Sequence of chain 1.MA:
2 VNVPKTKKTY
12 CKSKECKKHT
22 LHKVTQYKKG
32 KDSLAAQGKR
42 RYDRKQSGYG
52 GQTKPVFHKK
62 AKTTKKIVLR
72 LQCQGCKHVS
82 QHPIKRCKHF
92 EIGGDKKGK

The small molecule below binds the protein below.
Small molecule (SMILES): Nc1ccn([C@@H]2O[C@H](COP(=O)=O)[C@@H](O[P](=O)(O)OC[C@H]3O[C@@H](n4cnc5c4NC=NC5N)[C@H](O)[C@@H]3O)[C@H]2O)c(=O)n1

Binding-site contacts:
Ligand atom N1 contacts residue TYR43 of chain 1.MA at 3.7 Å.
Ligand atom O4' contacts residue GLN53 of chain 1.MA at 3.7 Å.
Ligand atom C2 contacts residue LYS55 of chain 1.MA at 4.2 Å.
Ligand atom O2 contacts residue LYS55 of chain 1.MA at 3.1 Å (salt-bridge).
Ligand atom C2' contacts residue PRO56 of chain 1.MA at 3.4 Å (hydrophobic).
Ligand atom N4 contacts residue TYR43 of chain 1.MA at 4.1 Å.
Ligand atom C5' contacts residue VAL57 of chain 1.MA at 4.2 Å (hydrophobic).
Ligand atom N4 contacts residue GLY39 of chain 1.MA at 3.7 Å.
Ligand atom N3 contacts residue GLY39 of chain 1.MA at 4.4 Å.
Ligand atom C1' contacts residue TYR43 of chain 1.MA at 3.8 Å (hydrophobic).
Ligand atom N3 contacts residue TYR43 of chain 1.MA at 3.8 Å.
Ligand atom C2 contacts residue TYR43 of chain 1.MA at 3.6 Å (hydrophobic).
Ligand atom O2 contacts residue TYR43 of chain 1.MA at 3.7 Å.
Ligand atom C4' contacts residue PRO56 of chain 1.MA at 3.4 Å (hydrophobic).
Ligand atom C6 contacts residue TYR43 of chain 1.MA at 4.0 Å (hydrophobic).
Ligand atom N4 contacts residue LYS40 of chain 1.MA at 3.8 Å.
Ligand atom O3' contacts residue PRO56 of chain 1.MA at 3.3 Å (h-bond).
Ligand atom O2' contacts residue PRO56 of chain 1.MA at 2.3 Å (h-bond).
Ligand atom C4' contacts residue VAL57 of chain 1.MA at 4.1 Å (hydrophobic).
Ligand atom OP1 contacts residue PHE58 of chain 1.MA at 3.2 Å (h-bond).
Ligand atom C5' contacts residue PHE58 of chain 1.MA at 4.4 Å (hydrophobic).
Ligand atom C5' contacts residue TYR43 of chain 1.MA at 3.7 Å (hydrophobic).
Ligand atom C1' contacts residue PRO56 of chain 1.MA at 4.0 Å (hydrophobic).
Ligand atom O2' contacts residue LYS55 of chain 1.MA at 4.0 Å.
Ligand atom C4 contacts residue TYR43 of chain 1.MA at 3.9 Å (hydrophobic).
Ligand atom C4' contacts residue TYR43 of chain 1.MA at 3.9 Å (hydrophobic).
Ligand atom O3' contacts residue VAL57 of chain 1.MA at 3.8 Å.
Ligand atom C5 contacts residue TYR43 of chain 1.MA at 4.0 Å (hydrophobic).
Ligand atom C1' contacts residue LYS55 of chain 1.MA at 3.7 Å.
Ligand atom O4' contacts residue LYS55 of chain 1.MA at 3.9 Å.
Ligand atom O5' contacts residue TYR43 of chain 1.MA at 4.0 Å.
Ligand atom OP1 contacts residue VAL57 of chain 1.MA at 4.1 Å.
Ligand atom P contacts residue TYR43 of chain 1.MA at 4.1 Å.
Ligand atom C4' contacts residue GLN53 of chain 1.MA at 4.0 Å.
Ligand atom C5' contacts residue GLN53 of chain 1.MA at 4.2 Å.
Ligand atom O4' contacts residue TYR43 of chain 1.MA at 3.1 Å (h-bond).
Ligand atom P contacts residue PHE58 of chain 1.MA at 4.3 Å.
Ligand atom O4' contacts residue PRO56 of chain 1.MA at 4.0 Å.
Ligand atom O3' contacts residue PHE58 of chain 1.MA at 4.2 Å.
Ligand atom C3' contacts residue PRO56 of chain 1.MA at 3.5 Å (hydrophobic).